Binding-site contacts:
Ligand atom C2 contacts residue ACO1 of chain 1.K at 3.6 Å.
Ligand atom C4 contacts residue PHE935 of chain 1.D at 3.8 Å (hydrophobic).
Ligand atom O4 contacts residue VAL904 of chain 1.D at 4.3 Å.
Ligand atom C4 contacts residue HIS900 of chain 1.D at 4.5 Å.
Ligand atom C1 contacts residue ARG986 of chain 1.D at 4.2 Å.
Ligand atom O3 contacts residue VAL904 of chain 1.D at 3.4 Å.
Ligand atom O4 contacts residue PHE1061 of chain 1.D at 4.3 Å.
Ligand atom O5 contacts residue GLY936 of chain 1.D at 4.5 Å.
Ligand atom O4 contacts residue ARG1065 of chain 1.D at 2.8 Å (salt-bridge).
Ligand atom C2 contacts residue HIS900 of chain 1.D at 4.2 Å.
Ligand atom O1 contacts residue ARG986 of chain 1.D at 3.6 Å (salt-bridge).
Ligand atom C4 contacts residue VAL904 of chain 1.D at 4.3 Å (hydrophobic).
Ligand atom O2 contacts residue HIS900 of chain 1.D at 3.5 Å.
Ligand atom O1 contacts residue VAL1025 of chain 1.D at 4.4 Å.
Ligand atom O5 contacts residue ACO1 of chain 1.K at 3.9 Å.
Ligand atom C3 contacts residue ACO1 of chain 1.K at 4.5 Å.
Ligand atom O1 contacts residue ACO1 of chain 1.K at 4.1 Å.
Ligand atom O3 contacts residue HIS900 of chain 1.D at 3.2 Å (h-bond).
Ligand atom O2 contacts residue ACO1 of chain 1.K at 4.1 Å.
Ligand atom C3 contacts residue HIS900 of chain 1.D at 3.7 Å.
Ligand atom C3 contacts residue VAL904 of chain 1.D at 4.2 Å (hydrophobic).
Ligand atom O1 contacts residue HIS900 of chain 1.D at 3.6 Å.
Ligand atom O4 contacts residue HIS900 of chain 1.D at 3.6 Å.
Ligand atom O4 contacts residue PHE935 of chain 1.D at 3.9 Å.
Ligand atom O5 contacts residue PHE1061 of chain 1.D at 4.2 Å.
Ligand atom C4 contacts residue ACO1 of chain 1.K at 4.3 Å.
Ligand atom C4 contacts residue ARG1065 of chain 1.D at 4.0 Å.
Ligand atom C1 contacts residue ACO1 of chain 1.K at 3.8 Å.
Ligand atom O3 contacts residue ARG1085 of chain 1.C at 3.9 Å.
Ligand atom O5 contacts residue PHE935 of chain 1.D at 3.4 Å.
Ligand atom C1 contacts residue HIS900 of chain 1.D at 3.6 Å.
Ligand atom O2 contacts residue ARG986 of chain 1.D at 3.8 Å.

A small-molecule ligand and the protein it binds are described below.
Small molecule (SMILES): O=C([O-])CC(=O)C(=O)O

Sequence of chain 1.D:
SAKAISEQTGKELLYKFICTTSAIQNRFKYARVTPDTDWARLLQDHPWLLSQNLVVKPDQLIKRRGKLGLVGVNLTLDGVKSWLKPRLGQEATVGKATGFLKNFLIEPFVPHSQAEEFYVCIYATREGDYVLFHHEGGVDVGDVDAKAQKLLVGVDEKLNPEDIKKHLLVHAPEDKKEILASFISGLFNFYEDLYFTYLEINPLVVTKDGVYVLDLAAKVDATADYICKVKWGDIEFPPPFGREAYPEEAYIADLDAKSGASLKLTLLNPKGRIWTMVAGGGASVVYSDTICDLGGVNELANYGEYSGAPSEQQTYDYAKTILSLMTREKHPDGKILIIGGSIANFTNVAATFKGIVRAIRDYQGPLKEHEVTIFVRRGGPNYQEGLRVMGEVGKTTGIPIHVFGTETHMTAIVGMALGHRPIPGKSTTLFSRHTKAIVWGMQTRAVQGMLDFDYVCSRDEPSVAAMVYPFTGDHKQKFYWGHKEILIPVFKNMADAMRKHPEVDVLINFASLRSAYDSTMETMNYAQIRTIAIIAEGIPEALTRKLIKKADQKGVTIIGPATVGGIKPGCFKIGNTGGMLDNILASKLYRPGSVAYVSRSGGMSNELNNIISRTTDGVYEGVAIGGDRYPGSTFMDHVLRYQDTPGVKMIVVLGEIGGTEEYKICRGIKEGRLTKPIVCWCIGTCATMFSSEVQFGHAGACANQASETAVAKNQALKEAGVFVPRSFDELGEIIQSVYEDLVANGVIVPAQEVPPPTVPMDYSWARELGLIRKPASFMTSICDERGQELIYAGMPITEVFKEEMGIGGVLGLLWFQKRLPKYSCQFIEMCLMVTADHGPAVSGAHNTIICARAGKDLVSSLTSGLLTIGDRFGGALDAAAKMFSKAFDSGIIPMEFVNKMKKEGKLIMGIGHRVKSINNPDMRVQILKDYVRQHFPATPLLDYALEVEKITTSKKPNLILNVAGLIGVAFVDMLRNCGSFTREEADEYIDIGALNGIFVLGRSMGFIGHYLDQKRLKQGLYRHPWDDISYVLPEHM

Sequence of chain 1.C:
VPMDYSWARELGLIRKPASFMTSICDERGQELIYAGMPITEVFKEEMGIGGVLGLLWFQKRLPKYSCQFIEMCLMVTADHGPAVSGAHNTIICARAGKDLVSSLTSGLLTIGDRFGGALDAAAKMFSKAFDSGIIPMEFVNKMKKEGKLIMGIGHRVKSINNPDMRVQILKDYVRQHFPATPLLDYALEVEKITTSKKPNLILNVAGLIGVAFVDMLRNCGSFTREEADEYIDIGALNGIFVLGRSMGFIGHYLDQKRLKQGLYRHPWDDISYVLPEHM